Binding-site contacts:
Ligand atom C7 contacts residue ASN27 of chain 1.D at 3.1 Å.
Ligand atom C1 contacts residue ASN27 of chain 1.D at 1.5 Å.
Ligand atom O7 contacts residue ASN27 of chain 1.D at 3.6 Å.
Ligand atom C8 contacts residue PHE26 of chain 1.D at 3.3 Å (hydrophobic).
Ligand atom N2 contacts residue ASN27 of chain 1.D at 2.9 Å.
Ligand atom C5 contacts residue ASN27 of chain 1.D at 3.7 Å.
Ligand atom C4 contacts residue ASN27 of chain 1.D at 4.3 Å.
Ligand atom C2 contacts residue ASN27 of chain 1.D at 2.7 Å.
Ligand atom O5 contacts residue ASN27 of chain 1.D at 2.3 Å (h-bond).
Ligand atom C3 contacts residue ASN27 of chain 1.D at 3.9 Å.
Ligand atom O7 contacts residue GLY23 of chain 1.D at 3.4 Å (h-bond).
Ligand atom C7 contacts residue GLY23 of chain 1.D at 3.7 Å.
Ligand atom C8 contacts residue GLY23 of chain 1.D at 3.4 Å.
Ligand atom C8 contacts residue ASN27 of chain 1.D at 3.5 Å.

Sequence of chain 1.D:
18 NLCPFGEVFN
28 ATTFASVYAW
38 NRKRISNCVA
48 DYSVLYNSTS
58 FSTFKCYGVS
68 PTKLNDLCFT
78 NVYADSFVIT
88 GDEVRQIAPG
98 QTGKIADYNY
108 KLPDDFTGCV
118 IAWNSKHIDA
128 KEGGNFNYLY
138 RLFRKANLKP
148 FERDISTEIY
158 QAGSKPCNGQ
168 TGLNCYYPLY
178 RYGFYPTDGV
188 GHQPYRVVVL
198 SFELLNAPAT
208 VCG

A small-molecule ligand and the protein it binds are described below.
Small molecule (SMILES): CC(=O)N[C@@H]1[C@@H](O)[C@H](O)[C@@H](CO)O[C@H]1O